Binding-site contacts:
Ligand atom O7 contacts residue THR191 of chain 1.D at 4.0 Å.
Ligand atom N2 contacts residue THR191 of chain 1.D at 4.2 Å.
Ligand atom C6 contacts residue GLU173 of chain 1.D at 3.8 Å.
Ligand atom C3 contacts residue ASN190 of chain 1.D at 3.8 Å.
Ligand atom C7 contacts residue THR191 of chain 1.D at 4.5 Å.
Ligand atom C8 contacts residue GLU173 of chain 1.D at 4.4 Å.
Ligand atom C2 contacts residue ASN190 of chain 1.D at 2.5 Å.
Ligand atom O6 contacts residue GLU173 of chain 1.D at 3.1 Å (salt-bridge).
Ligand atom C7 contacts residue ASN190 of chain 1.D at 3.3 Å.
Ligand atom C8 contacts residue ASN190 of chain 1.D at 3.3 Å.
Ligand atom C5 contacts residue ASN190 of chain 1.D at 3.7 Å.
Ligand atom C4 contacts residue ASN190 of chain 1.D at 4.2 Å.
Ligand atom C1 contacts residue ASN190 of chain 1.D at 1.4 Å.
Ligand atom O7 contacts residue ASN190 of chain 1.D at 3.3 Å (h-bond).
Ligand atom N2 contacts residue ASN190 of chain 1.D at 2.9 Å (h-bond).
Ligand atom O5 contacts residue ASN190 of chain 1.D at 2.4 Å (h-bond).

Sequence of chain 1.D:
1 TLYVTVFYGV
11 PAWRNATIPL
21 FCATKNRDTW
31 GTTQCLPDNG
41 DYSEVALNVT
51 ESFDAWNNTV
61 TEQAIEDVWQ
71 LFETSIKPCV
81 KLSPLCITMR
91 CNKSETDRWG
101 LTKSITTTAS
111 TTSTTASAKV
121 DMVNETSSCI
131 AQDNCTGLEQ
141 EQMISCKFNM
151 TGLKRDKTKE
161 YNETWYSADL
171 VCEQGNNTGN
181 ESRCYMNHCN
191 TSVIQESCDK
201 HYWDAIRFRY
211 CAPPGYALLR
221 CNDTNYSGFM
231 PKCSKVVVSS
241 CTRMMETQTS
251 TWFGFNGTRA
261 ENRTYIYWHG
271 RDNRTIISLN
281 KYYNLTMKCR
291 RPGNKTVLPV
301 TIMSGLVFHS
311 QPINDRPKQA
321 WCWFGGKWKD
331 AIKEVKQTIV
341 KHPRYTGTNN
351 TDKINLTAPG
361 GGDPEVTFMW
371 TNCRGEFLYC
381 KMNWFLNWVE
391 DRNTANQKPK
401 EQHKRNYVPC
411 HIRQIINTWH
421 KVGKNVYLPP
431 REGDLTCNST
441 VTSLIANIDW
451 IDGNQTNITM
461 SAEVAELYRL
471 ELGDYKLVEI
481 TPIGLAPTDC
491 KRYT

This small molecule binds to this protein.
Small molecule (SMILES): CC(=O)N[C@H]1[C@H](O[C@H]2[C@H](O)[C@@H](NC(C)=O)CO[C@@H]2CO)O[C@H](CO)[C@@H](O[C@@H]2O[C@H](CO)[C@@H](O)[C@H](O[C@H]3O[C@H](CO)[C@@H](O)[C@H](O)[C@@H]3O)[C@@H]2O)[C@@H]1O